Sequence of chain 56.C:
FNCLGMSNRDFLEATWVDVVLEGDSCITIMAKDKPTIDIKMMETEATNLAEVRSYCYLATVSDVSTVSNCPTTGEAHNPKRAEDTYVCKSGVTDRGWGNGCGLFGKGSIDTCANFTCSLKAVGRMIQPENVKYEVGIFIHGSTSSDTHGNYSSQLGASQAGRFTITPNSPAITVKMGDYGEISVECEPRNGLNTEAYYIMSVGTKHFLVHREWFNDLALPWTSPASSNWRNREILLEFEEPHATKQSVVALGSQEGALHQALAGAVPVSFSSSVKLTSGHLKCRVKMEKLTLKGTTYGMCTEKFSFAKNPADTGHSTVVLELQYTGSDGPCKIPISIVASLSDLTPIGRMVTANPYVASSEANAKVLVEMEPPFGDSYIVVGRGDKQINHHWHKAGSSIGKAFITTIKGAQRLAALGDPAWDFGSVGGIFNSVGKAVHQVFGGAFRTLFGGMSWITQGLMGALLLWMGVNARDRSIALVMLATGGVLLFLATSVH

Binding-site contacts:
Ligand atom C8 contacts residue ASN118 of chain 56.C at 4.2 Å.
Ligand atom C4 contacts residue THR120 of chain 56.C at 4.4 Å.
Ligand atom O7 contacts residue SER66 of chain 56.C at 3.0 Å (h-bond).
Ligand atom O5 contacts residue ASN118 of chain 56.C at 2.4 Å (h-bond).
Ligand atom N2 contacts residue TYR90 of chain 56.C at 4.3 Å.
Ligand atom C1 contacts residue THR120 of chain 56.C at 4.3 Å.
Ligand atom C6 contacts residue THR89 of chain 56.C at 4.4 Å.
Ligand atom O5 contacts residue THR120 of chain 56.C at 3.2 Å (h-bond).
Ligand atom C8 contacts residue SER66 of chain 56.C at 4.0 Å.
Ligand atom C3 contacts residue ASN118 of chain 56.C at 3.8 Å.
Ligand atom C8 contacts residue ASP67 of chain 56.C at 3.9 Å.
Ligand atom C1 contacts residue ASN118 of chain 56.C at 1.5 Å.
Ligand atom C7 contacts residue SER66 of chain 56.C at 3.5 Å.
Ligand atom C7 contacts residue TYR90 of chain 56.C at 4.5 Å (hydrophobic).
Ligand atom C2 contacts residue SER66 of chain 56.C at 4.5 Å.
Ligand atom C5 contacts residue THR120 of chain 56.C at 3.8 Å.
Ligand atom C8 contacts residue TYR90 of chain 56.C at 3.5 Å (hydrophobic).
Ligand atom N2 contacts residue ASN118 of chain 56.C at 2.9 Å (h-bond).
Ligand atom O6 contacts residue THR89 of chain 56.C at 4.0 Å.
Ligand atom C5 contacts residue ASN118 of chain 56.C at 3.7 Å.
Ligand atom C4 contacts residue ASN118 of chain 56.C at 4.2 Å.
Ligand atom O5 contacts residue THR89 of chain 56.C at 4.2 Å.
Ligand atom C2 contacts residue ASN118 of chain 56.C at 2.5 Å.
Ligand atom N2 contacts residue SER66 of chain 56.C at 4.3 Å.
Ligand atom O7 contacts residue ASN118 of chain 56.C at 4.0 Å.
Ligand atom C7 contacts residue ASN118 of chain 56.C at 3.5 Å.
Ligand atom C6 contacts residue THR120 of chain 56.C at 3.4 Å.
Ligand atom C5 contacts residue THR89 of chain 56.C at 4.4 Å.
Ligand atom C1 contacts residue THR89 of chain 56.C at 4.1 Å.

A small-molecule ligand and the protein it binds are described below.
Small molecule (SMILES): CC(=O)N[C@@H]1[C@@H](O)[C@H](O)[C@@H](CO)O[C@H]1O